Sequence of chain 2.E:
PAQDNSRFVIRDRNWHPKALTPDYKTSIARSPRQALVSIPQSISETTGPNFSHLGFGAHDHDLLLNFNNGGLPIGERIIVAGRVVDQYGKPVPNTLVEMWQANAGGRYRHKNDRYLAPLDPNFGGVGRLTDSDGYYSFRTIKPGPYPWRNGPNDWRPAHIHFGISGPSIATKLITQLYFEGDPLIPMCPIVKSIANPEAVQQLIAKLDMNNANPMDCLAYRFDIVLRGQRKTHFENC

A protein and the small-molecule ligand that binds it are described below.
Small molecule (SMILES): Oc1ccc(F)cc1O

Binding-site contacts:
Ligand atom C6 contacts residue ALA213 of chain 2.E at 4.4 Å (hydrophobic).
Ligand atom C3 contacts residue PRO215 of chain 2.E at 4.0 Å (hydrophobic).
Ligand atom C2 contacts residue PRO215 of chain 2.E at 4.1 Å (hydrophobic).
Ligand atom C6 contacts residue ASN214 of chain 2.E at 4.2 Å.
Ligand atom C1 contacts residue PRO215 of chain 2.E at 3.8 Å (hydrophobic).
Ligand atom C5 contacts residue PRO215 of chain 2.E at 3.6 Å (hydrophobic).
Ligand atom C3 contacts residue GLN41 of chain 1.D at 3.7 Å.
Ligand atom F9 contacts residue PRO215 of chain 2.E at 4.5 Å.
Ligand atom C3 contacts residue ARG7 of chain 1.D at 4.1 Å.
Ligand atom C5 contacts residue ARG231 of chain 1.D at 3.5 Å.
Ligand atom C5 contacts residue ALA213 of chain 2.E at 4.1 Å (hydrophobic).
Ligand atom C6 contacts residue ARG231 of chain 1.D at 3.7 Å.
Ligand atom C6 contacts residue GLU236 of chain 1.D at 3.7 Å.
Ligand atom F9 contacts residue GLN41 of chain 1.D at 3.7 Å.
Ligand atom C2 contacts residue ARG7 of chain 1.D at 3.7 Å.
Ligand atom C4 contacts residue ARG7 of chain 1.D at 4.2 Å.
Ligand atom O8 contacts residue PRO40 of chain 1.D at 3.7 Å.
Ligand atom C1 contacts residue ARG7 of chain 1.D at 3.4 Å.
Ligand atom C2 contacts residue GLN41 of chain 1.D at 4.0 Å.
Ligand atom O7 contacts residue GLU236 of chain 1.D at 2.8 Å (salt-bridge).
Ligand atom C4 contacts residue PRO215 of chain 2.E at 3.9 Å (hydrophobic).
Ligand atom C6 contacts residue PRO215 of chain 2.E at 3.5 Å (hydrophobic).
Ligand atom C4 contacts residue GLN41 of chain 1.D at 4.0 Å.
Ligand atom F9 contacts residue PHE8 of chain 1.D at 3.2 Å.
Ligand atom C1 contacts residue GLU236 of chain 1.D at 3.6 Å.
Ligand atom O8 contacts residue ARG7 of chain 1.D at 4.3 Å.
Ligand atom C4 contacts residue PHE8 of chain 1.D at 4.3 Å (hydrophobic).
Ligand atom O8 contacts residue GLN41 of chain 1.D at 2.9 Å (h-bond).
Ligand atom C4 contacts residue ILE10 of chain 1.D at 4.3 Å (hydrophobic).
Ligand atom O7 contacts residue ARG7 of chain 1.D at 3.4 Å (salt-bridge).
Ligand atom C5 contacts residue ARG7 of chain 1.D at 3.9 Å.
Ligand atom C6 contacts residue ARG7 of chain 1.D at 3.6 Å.
Ligand atom O7 contacts residue PRO215 of chain 2.E at 4.4 Å.
Ligand atom F9 contacts residue ILE10 of chain 1.D at 3.4 Å.
Ligand atom C3 contacts residue ILE10 of chain 1.D at 4.3 Å (hydrophobic).

Sequence of chain 1.D:
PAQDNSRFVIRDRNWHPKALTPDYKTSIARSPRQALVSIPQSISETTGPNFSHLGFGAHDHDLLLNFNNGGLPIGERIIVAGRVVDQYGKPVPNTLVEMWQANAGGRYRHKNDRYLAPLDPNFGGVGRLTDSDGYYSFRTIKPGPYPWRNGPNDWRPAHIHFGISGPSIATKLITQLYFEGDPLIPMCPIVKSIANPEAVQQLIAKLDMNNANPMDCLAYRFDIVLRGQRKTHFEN